Sequence of chain 21.C:
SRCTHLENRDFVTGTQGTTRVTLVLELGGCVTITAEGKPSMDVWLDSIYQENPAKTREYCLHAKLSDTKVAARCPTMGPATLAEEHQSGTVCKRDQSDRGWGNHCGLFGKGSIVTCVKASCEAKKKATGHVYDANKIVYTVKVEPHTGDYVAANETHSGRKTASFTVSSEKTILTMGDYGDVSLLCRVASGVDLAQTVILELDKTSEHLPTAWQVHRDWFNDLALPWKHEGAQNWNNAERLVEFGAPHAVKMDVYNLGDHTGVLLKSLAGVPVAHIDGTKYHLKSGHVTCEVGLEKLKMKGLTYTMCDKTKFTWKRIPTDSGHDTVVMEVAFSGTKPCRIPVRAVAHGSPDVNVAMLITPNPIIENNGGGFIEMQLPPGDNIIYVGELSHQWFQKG

The small molecule below binds the protein below.
Small molecule (SMILES): CC(=O)N[C@@H]1[C@@H](O)[C@H](O)[C@@H](CO)O[C@H]1O

Binding-site contacts:
Ligand atom O5 contacts residue ASN154 of chain 21.C at 2.3 Å (h-bond).
Ligand atom C8 contacts residue GLU155 of chain 21.C at 3.8 Å.
Ligand atom C5 contacts residue ASN154 of chain 21.C at 3.6 Å.
Ligand atom O7 contacts residue ASN154 of chain 21.C at 3.2 Å (h-bond).
Ligand atom N2 contacts residue GLU155 of chain 21.C at 3.0 Å (salt-bridge).
Ligand atom C7 contacts residue ASN154 of chain 21.C at 3.3 Å.
Ligand atom C2 contacts residue GLU155 of chain 21.C at 3.7 Å.
Ligand atom C1 contacts residue HIS104 of chain 21.A at 3.4 Å.
Ligand atom C5 contacts residue HIS104 of chain 21.A at 3.6 Å.
Ligand atom C6 contacts residue HIS104 of chain 21.A at 4.0 Å.
Ligand atom C1 contacts residue ASN154 of chain 21.C at 1.4 Å.
Ligand atom C2 contacts residue ASN154 of chain 21.C at 2.4 Å.
Ligand atom N2 contacts residue ASN154 of chain 21.C at 2.9 Å (h-bond).
Ligand atom C4 contacts residue ASN154 of chain 21.C at 4.2 Å.
Ligand atom C3 contacts residue GLU155 of chain 21.C at 3.7 Å.
Ligand atom O3 contacts residue GLU155 of chain 21.C at 4.3 Å.
Ligand atom C3 contacts residue ASN154 of chain 21.C at 3.7 Å.
Ligand atom C1 contacts residue GLU155 of chain 21.C at 3.9 Å.
Ligand atom C8 contacts residue ASN154 of chain 21.C at 3.6 Å.
Ligand atom O5 contacts residue HIS104 of chain 21.A at 3.1 Å (h-bond).
Ligand atom C7 contacts residue GLU155 of chain 21.C at 3.9 Å.

Sequence of chain 21.A:
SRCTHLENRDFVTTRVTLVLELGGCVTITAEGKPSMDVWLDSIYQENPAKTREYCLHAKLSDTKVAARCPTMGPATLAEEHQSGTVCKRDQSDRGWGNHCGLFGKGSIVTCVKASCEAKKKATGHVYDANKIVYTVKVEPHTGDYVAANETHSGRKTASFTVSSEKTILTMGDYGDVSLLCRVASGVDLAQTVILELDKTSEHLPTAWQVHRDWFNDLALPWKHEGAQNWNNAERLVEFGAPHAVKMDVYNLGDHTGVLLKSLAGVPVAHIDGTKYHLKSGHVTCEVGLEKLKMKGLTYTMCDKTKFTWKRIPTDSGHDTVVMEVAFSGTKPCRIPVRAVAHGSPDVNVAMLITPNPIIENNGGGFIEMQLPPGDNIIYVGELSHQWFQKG